Binding-site contacts:
Ligand atom C31 contacts residue TYR377 of chain 1.F at 3.2 Å (hydrophobic).
Ligand atom CL1 contacts residue ARG306 of chain 1.F at 2.9 Å.
Ligand atom S2 contacts residue ARG1246 of chain 1.F at 3.7 Å.
Ligand atom C27 contacts residue TYR377 of chain 1.F at 2.8 Å (hydrophobic).
Ligand atom CL1 contacts residue MET441 of chain 1.F at 3.7 Å.
Ligand atom C32 contacts residue TYR377 of chain 1.F at 3.3 Å (hydrophobic).
Ligand atom C22 contacts residue ARG1246 of chain 1.F at 3.1 Å.
Ligand atom C30 contacts residue LEU592 of chain 1.F at 3.2 Å (hydrophobic).
Ligand atom C32 contacts residue LEU592 of chain 1.F at 3.3 Å (hydrophobic).
Ligand atom N9 contacts residue ASN1245 of chain 1.F at 2.8 Å (h-bond).
Ligand atom C26 contacts residue TYR377 of chain 1.F at 3.2 Å (hydrophobic).
Ligand atom N10 contacts residue TYR377 of chain 1.F at 3.2 Å.
Ligand atom C30 contacts residue TYR377 of chain 1.F at 3.1 Å (hydrophobic).
Ligand atom C20 contacts residue PHE433 of chain 1.F at 3.5 Å (hydrophobic).
Ligand atom C28 contacts residue LEU592 of chain 1.F at 3.5 Å (hydrophobic).
Ligand atom N8 contacts residue THR1242 of chain 1.F at 3.0 Å (h-bond).
Ligand atom C14 contacts residue PHE433 of chain 1.F at 3.6 Å (hydrophobic).
Ligand atom C31 contacts residue ASN437 of chain 1.F at 3.6 Å.
Ligand atom O7 contacts residue TYR377 of chain 1.F at 3.6 Å.
Ligand atom C28 contacts residue TYR377 of chain 1.F at 2.9 Å (hydrophobic).
Ligand atom N9 contacts residue ARG1246 of chain 1.F at 3.7 Å.
Ligand atom O5 contacts residue ASN1245 of chain 1.F at 3.2 Å (h-bond).
Ligand atom CL1 contacts residue ASN437 of chain 1.F at 2.9 Å.
Ligand atom S2 contacts residue ASN1245 of chain 1.F at 3.4 Å (h-bond).
Ligand atom C33 contacts residue TYR377 of chain 1.F at 3.3 Å (hydrophobic).
Ligand atom C24 contacts residue TYR377 of chain 1.F at 3.3 Å (hydrophobic).
Ligand atom C15 contacts residue SER1238 of chain 1.F at 3.2 Å.
Ligand atom C20 contacts residue TYR377 of chain 1.F at 3.2 Å (hydrophobic).
Ligand atom C32 contacts residue THR588 of chain 1.F at 3.7 Å.
Ligand atom C25 contacts residue PHE433 of chain 1.F at 3.4 Å (hydrophobic).
Ligand atom C17 contacts residue ASN1245 of chain 1.F at 3.7 Å.
Ligand atom O6 contacts residue TYR377 of chain 1.F at 3.7 Å.
Ligand atom C11 contacts residue THR1242 of chain 1.F at 3.8 Å.
Ligand atom C13 contacts residue THR1242 of chain 1.F at 3.6 Å.
Ligand atom C29 contacts residue ASN437 of chain 1.F at 3.7 Å.
Ligand atom O7 contacts residue LEU592 of chain 1.F at 3.7 Å.
Ligand atom C25 contacts residue LEU434 of chain 1.F at 3.3 Å (hydrophobic).
Ligand atom C29 contacts residue TYR377 of chain 1.F at 3.0 Å (hydrophobic).
Ligand atom O5 contacts residue ARG1246 of chain 1.F at 2.8 Å (salt-bridge).
Ligand atom C19 contacts residue TYR377 of chain 1.F at 3.6 Å (hydrophobic).

The small molecule below binds the protein below.
Small molecule (SMILES): COc1ccc(Cl)cc1C(=O)NCCc1ccc(S(=O)(=O)NC(=O)NC2CCCCC2)cc1

Sequence of chain 1.F:
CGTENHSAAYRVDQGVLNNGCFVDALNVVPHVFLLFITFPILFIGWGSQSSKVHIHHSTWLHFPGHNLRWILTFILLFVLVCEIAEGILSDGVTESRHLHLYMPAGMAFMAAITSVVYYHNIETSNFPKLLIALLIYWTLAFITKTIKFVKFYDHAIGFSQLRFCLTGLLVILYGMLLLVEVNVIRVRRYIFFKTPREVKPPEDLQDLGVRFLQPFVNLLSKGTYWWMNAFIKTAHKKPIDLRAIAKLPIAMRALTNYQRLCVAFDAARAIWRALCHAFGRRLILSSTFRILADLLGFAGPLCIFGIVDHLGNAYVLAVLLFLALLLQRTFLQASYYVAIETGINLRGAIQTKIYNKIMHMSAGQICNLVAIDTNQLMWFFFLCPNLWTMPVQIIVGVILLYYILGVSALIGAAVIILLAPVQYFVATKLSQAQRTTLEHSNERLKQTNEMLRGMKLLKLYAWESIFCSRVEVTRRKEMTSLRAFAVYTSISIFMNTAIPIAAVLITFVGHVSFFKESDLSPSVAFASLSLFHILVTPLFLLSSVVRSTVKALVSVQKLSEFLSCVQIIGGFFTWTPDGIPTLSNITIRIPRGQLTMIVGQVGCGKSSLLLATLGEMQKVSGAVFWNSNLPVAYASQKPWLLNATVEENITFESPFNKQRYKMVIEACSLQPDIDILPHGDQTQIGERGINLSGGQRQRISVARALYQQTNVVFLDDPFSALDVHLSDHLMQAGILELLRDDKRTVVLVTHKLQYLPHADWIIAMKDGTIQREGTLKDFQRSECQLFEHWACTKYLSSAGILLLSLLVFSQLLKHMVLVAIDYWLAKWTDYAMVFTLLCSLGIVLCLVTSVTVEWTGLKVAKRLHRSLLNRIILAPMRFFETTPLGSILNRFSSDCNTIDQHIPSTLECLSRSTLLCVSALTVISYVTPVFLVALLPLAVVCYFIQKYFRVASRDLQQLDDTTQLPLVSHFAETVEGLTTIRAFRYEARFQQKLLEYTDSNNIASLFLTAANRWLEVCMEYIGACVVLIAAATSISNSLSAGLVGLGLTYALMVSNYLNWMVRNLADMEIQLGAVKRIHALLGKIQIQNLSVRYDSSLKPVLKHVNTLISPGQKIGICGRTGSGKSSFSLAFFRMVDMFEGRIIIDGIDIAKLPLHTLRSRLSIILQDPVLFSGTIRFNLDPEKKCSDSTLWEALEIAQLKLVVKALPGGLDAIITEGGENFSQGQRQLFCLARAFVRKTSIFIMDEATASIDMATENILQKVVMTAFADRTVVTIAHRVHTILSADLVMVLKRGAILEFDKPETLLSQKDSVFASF